Sequence of chain 3.C:
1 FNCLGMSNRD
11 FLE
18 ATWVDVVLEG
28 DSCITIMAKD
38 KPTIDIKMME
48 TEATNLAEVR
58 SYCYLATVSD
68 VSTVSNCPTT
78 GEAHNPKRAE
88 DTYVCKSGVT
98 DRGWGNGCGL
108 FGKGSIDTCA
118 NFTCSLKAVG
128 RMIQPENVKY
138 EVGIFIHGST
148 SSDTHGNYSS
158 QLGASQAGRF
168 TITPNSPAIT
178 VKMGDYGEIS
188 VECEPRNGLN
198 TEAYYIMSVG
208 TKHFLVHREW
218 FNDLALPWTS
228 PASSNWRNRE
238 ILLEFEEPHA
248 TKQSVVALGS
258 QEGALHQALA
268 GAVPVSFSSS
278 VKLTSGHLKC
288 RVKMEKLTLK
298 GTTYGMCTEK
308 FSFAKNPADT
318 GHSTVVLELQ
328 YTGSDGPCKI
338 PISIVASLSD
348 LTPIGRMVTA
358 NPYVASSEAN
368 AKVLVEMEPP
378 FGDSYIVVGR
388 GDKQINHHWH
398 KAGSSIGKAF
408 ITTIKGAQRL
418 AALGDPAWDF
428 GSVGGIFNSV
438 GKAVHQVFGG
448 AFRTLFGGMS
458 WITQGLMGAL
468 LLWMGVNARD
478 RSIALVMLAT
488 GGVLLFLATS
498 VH

Binding-site contacts:
Ligand atom C8 contacts residue ASN154 of chain 3.C at 4.2 Å.
Ligand atom C7 contacts residue ASN154 of chain 3.C at 4.0 Å.
Ligand atom N2 contacts residue ASN154 of chain 3.C at 2.9 Å (h-bond).
Ligand atom C4 contacts residue ASN154 of chain 3.C at 4.2 Å.
Ligand atom C1 contacts residue SER157 of chain 3.C at 3.9 Å.
Ligand atom C5 contacts residue ASN154 of chain 3.C at 3.7 Å.
Ligand atom C3 contacts residue ASN154 of chain 3.C at 3.8 Å.
Ligand atom O5 contacts residue ASN154 of chain 3.C at 2.4 Å (h-bond).
Ligand atom C2 contacts residue ASN154 of chain 3.C at 2.4 Å.
Ligand atom O5 contacts residue SER157 of chain 3.C at 3.8 Å.
Ligand atom C1 contacts residue ASN154 of chain 3.C at 1.4 Å.

This small molecule binds to this protein.
Small molecule (SMILES): CC(=O)N[C@@H]1[C@@H](O)[C@H](O)[C@@H](CO)O[C@H]1O